Sequence of chain 1.C:
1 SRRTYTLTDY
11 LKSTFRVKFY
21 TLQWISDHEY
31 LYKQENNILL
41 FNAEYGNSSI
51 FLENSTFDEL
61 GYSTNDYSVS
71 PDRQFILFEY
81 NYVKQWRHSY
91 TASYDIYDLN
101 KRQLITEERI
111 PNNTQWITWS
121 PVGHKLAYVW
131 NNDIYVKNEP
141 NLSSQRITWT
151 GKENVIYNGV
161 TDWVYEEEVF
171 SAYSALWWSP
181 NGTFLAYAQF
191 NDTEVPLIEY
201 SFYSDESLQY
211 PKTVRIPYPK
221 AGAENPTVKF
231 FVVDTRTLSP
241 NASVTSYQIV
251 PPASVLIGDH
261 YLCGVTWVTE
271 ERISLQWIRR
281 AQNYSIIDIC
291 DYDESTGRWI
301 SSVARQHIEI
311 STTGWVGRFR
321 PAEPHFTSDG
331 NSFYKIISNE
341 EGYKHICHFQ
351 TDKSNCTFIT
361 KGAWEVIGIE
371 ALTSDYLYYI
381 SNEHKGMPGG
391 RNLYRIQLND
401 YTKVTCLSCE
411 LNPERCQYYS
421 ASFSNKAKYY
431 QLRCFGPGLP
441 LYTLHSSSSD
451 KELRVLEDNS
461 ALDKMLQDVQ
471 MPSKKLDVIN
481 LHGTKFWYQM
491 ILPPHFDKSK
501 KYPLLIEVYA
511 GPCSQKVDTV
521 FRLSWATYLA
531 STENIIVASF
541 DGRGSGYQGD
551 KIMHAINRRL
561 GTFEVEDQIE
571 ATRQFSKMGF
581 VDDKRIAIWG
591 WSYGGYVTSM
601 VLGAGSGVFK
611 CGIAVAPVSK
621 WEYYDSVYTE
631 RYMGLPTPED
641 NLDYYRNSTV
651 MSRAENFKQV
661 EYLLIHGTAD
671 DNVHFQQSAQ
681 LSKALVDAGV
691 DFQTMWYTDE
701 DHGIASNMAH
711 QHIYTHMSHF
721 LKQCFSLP

Binding-site contacts:
Ligand atom C6 contacts residue ASN37 of chain 1.C at 4.4 Å.
Ligand atom C3 contacts residue ASN54 of chain 1.C at 3.8 Å.
Ligand atom C6 contacts residue GLU35 of chain 1.C at 3.4 Å.
Ligand atom C4 contacts residue GLU35 of chain 1.C at 2.9 Å.
Ligand atom O7 contacts residue ASN36 of chain 1.C at 3.1 Å (h-bond).
Ligand atom C5 contacts residue GLU35 of chain 1.C at 3.5 Å.
Ligand atom O3 contacts residue GLU35 of chain 1.C at 4.2 Å.
Ligand atom C1 contacts residue ASN37 of chain 1.C at 4.0 Å.
Ligand atom O4 contacts residue GLU35 of chain 1.C at 3.4 Å (salt-bridge).
Ligand atom C7 contacts residue ASN54 of chain 1.C at 3.4 Å.
Ligand atom O6 contacts residue GLU35 of chain 1.C at 4.0 Å.
Ligand atom C7 contacts residue ASN36 of chain 1.C at 4.2 Å.
Ligand atom C5 contacts residue ASN37 of chain 1.C at 4.5 Å.
Ligand atom O5 contacts residue ASN37 of chain 1.C at 3.3 Å (h-bond).
Ligand atom C3 contacts residue GLU35 of chain 1.C at 4.0 Å.
Ligand atom O6 contacts residue ASN37 of chain 1.C at 3.8 Å.
Ligand atom O5 contacts residue GLU35 of chain 1.C at 3.9 Å.
Ligand atom O5 contacts residue ASN54 of chain 1.C at 2.4 Å (h-bond).
Ligand atom C1 contacts residue ASN54 of chain 1.C at 1.5 Å.
Ligand atom C4 contacts residue ASN54 of chain 1.C at 4.2 Å.
Ligand atom C5 contacts residue ASN54 of chain 1.C at 3.7 Å.
Ligand atom C2 contacts residue ASN54 of chain 1.C at 2.5 Å.
Ligand atom O7 contacts residue ASN54 of chain 1.C at 3.2 Å (h-bond).
Ligand atom N2 contacts residue ASN54 of chain 1.C at 2.9 Å (h-bond).
Ligand atom C2 contacts residue GLU35 of chain 1.C at 4.3 Å.

The small molecule below binds the protein below.
Small molecule (SMILES): CC(=O)N[C@@H]1[C@@H](O)[C@H](O)[C@@H](CO)O[C@H]1O